Sequence of chain 1.B:
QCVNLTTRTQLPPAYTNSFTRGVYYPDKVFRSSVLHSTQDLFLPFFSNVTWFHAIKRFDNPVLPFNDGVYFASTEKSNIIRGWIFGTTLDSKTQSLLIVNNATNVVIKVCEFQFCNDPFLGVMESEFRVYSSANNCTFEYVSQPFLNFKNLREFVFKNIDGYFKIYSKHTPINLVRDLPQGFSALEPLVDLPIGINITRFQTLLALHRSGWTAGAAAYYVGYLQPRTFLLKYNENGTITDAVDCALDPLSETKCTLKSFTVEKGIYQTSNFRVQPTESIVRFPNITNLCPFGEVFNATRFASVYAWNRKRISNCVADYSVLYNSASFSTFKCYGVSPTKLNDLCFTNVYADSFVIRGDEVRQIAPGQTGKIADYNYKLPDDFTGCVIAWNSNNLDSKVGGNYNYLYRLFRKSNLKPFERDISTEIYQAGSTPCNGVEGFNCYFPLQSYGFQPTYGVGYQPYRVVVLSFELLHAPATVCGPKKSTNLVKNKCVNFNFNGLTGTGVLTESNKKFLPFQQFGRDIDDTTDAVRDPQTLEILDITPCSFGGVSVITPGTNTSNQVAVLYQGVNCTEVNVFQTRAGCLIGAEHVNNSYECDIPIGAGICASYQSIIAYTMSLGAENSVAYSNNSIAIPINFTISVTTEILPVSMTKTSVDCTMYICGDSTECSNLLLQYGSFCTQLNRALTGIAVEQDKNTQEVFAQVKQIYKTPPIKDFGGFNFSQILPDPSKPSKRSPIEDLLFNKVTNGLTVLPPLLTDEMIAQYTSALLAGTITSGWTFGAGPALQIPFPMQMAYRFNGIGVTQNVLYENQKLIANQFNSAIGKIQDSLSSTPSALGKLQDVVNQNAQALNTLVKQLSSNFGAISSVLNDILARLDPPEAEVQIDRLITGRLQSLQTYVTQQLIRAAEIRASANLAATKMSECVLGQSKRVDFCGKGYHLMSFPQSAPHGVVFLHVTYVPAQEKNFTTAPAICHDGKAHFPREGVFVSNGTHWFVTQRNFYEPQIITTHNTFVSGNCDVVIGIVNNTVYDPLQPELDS

Binding-site contacts:
Ligand atom C1 contacts residue TYR28 of chain 1.B at 3.7 Å (hydrophobic).
Ligand atom O5 contacts residue TYR28 of chain 1.B at 3.7 Å.
Ligand atom O7 contacts residue ASN61 of chain 1.B at 3.7 Å.
Ligand atom O5 contacts residue ASN61 of chain 1.B at 2.4 Å (h-bond).
Ligand atom O6 contacts residue ASN61 of chain 1.B at 4.5 Å.
Ligand atom C6 contacts residue TYR28 of chain 1.B at 3.7 Å (hydrophobic).
Ligand atom N2 contacts residue ASN61 of chain 1.B at 2.9 Å (h-bond).
Ligand atom C7 contacts residue ASN61 of chain 1.B at 3.5 Å.
Ligand atom C8 contacts residue ASN61 of chain 1.B at 4.0 Å.
Ligand atom C1 contacts residue ASN61 of chain 1.B at 1.4 Å.
Ligand atom C5 contacts residue TYR28 of chain 1.B at 3.6 Å (hydrophobic).
Ligand atom C5 contacts residue ASN61 of chain 1.B at 3.7 Å.
Ligand atom C4 contacts residue ASN61 of chain 1.B at 4.2 Å.
Ligand atom C3 contacts residue ASN61 of chain 1.B at 3.8 Å.
Ligand atom C2 contacts residue ASN61 of chain 1.B at 2.5 Å.
Ligand atom O6 contacts residue TYR28 of chain 1.B at 3.8 Å.

This protein binds this small molecule.
Small molecule (SMILES): CC(=O)N[C@@H]1[C@@H](O)[C@H](O)[C@@H](CO)O[C@H]1O